Sequence of chain 1.A:
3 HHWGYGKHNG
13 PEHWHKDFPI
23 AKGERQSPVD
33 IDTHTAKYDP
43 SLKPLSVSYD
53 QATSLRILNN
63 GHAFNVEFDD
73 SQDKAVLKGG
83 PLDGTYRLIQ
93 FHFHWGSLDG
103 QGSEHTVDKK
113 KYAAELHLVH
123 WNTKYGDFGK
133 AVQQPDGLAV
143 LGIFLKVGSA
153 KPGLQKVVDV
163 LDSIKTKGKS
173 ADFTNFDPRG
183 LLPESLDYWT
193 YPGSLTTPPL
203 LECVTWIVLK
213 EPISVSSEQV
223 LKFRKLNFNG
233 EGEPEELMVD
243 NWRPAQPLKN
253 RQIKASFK

The small molecule below binds the protein below.
Small molecule (SMILES): NS(=O)(=O)c1ccc2oc(=S)[nH]c2c1

Binding-site contacts:
Ligand atom C5 contacts residue ASN11 of chain 1.A at 4.1 Å.
Ligand atom N2 contacts residue ASP19 of chain 1.A at 3.5 Å (salt-bridge).
Ligand atom S2 contacts residue ASP19 of chain 1.A at 3.5 Å (salt-bridge).
Ligand atom C2 contacts residue HIS4 of chain 1.A at 3.7 Å.
Ligand atom C5 contacts residue HIS10 of chain 1.A at 3.0 Å.
Ligand atom N2 contacts residue PHE20 of chain 1.A at 4.0 Å.
Ligand atom S1 contacts residue HIS4 of chain 1.A at 4.0 Å.
Ligand atom C2 contacts residue TRP5 of chain 1.A at 4.4 Å (hydrophobic).
Ligand atom C6 contacts residue HIS10 of chain 1.A at 3.6 Å.
Ligand atom O2 contacts residue TRP16 of chain 1.A at 4.0 Å.
Ligand atom S2 contacts residue TRP5 of chain 1.A at 4.1 Å.
Ligand atom C6 contacts residue ASN11 of chain 1.A at 3.8 Å.
Ligand atom O3 contacts residue GLY12 of chain 1.A at 4.5 Å.
Ligand atom N1 contacts residue HIS4 of chain 1.A at 3.2 Å.
Ligand atom C7 contacts residue HIS4 of chain 1.A at 4.0 Å.
Ligand atom O2 contacts residue HIS15 of chain 1.A at 3.1 Å (h-bond).
Ligand atom C1 contacts residue ASN11 of chain 1.A at 4.4 Å.
Ligand atom C1 contacts residue ASP19 of chain 1.A at 3.9 Å.
Ligand atom S2 contacts residue HIS15 of chain 1.A at 3.9 Å.
Ligand atom S2 contacts residue TRP16 of chain 1.A at 4.3 Å.
Ligand atom N2 contacts residue HIS4 of chain 1.A at 4.1 Å.
Ligand atom O3 contacts residue HIS15 of chain 1.A at 3.7 Å.
Ligand atom O2 contacts residue ASP19 of chain 1.A at 2.7 Å (salt-bridge).
Ligand atom C3 contacts residue HIS4 of chain 1.A at 3.6 Å.
Ligand atom O3 contacts residue TRP16 of chain 1.A at 3.3 Å.
Ligand atom C4 contacts residue HIS10 of chain 1.A at 4.1 Å.
Ligand atom O2 contacts residue LYS18 of chain 1.A at 4.4 Å.
Ligand atom C1 contacts residue HIS4 of chain 1.A at 4.4 Å.
Ligand atom C2 contacts residue ASP19 of chain 1.A at 3.9 Å.
Ligand atom O3 contacts residue ASN11 of chain 1.A at 3.5 Å (h-bond).
Ligand atom O3 contacts residue TRP5 of chain 1.A at 3.6 Å.
Ligand atom C6 contacts residue HIS15 of chain 1.A at 3.8 Å.
Ligand atom N2 contacts residue TRP5 of chain 1.A at 3.3 Å.